Binding-site contacts:
Ligand atom O5 contacts residue THR312 of chain 1.A at 3.2 Å (h-bond).
Ligand atom C6 contacts residue THR34 of chain 1.A at 4.0 Å.
Ligand atom O7 contacts residue PEG1 of chain 1.J at 3.1 Å.
Ligand atom O7 contacts residue THR34 of chain 1.A at 3.9 Å.
Ligand atom O7 contacts residue ASN32 of chain 1.A at 3.8 Å.
Ligand atom O5 contacts residue ALA33 of chain 1.A at 4.5 Å.
Ligand atom C7 contacts residue PEG1 of chain 1.J at 3.7 Å.
Ligand atom C7 contacts residue THR34 of chain 1.A at 4.1 Å.
Ligand atom C8 contacts residue THR34 of chain 1.A at 3.6 Å.
Ligand atom C4 contacts residue ASN32 of chain 1.A at 4.2 Å.
Ligand atom N2 contacts residue ASN32 of chain 1.A at 2.9 Å (h-bond).
Ligand atom C5 contacts residue ASN32 of chain 1.A at 3.6 Å.
Ligand atom O5 contacts residue PEG1 of chain 1.J at 3.4 Å (h-bond).
Ligand atom C1 contacts residue ALA33 of chain 1.A at 4.5 Å (hydrophobic).
Ligand atom C2 contacts residue PEG1 of chain 1.J at 3.8 Å.
Ligand atom O6 contacts residue THR312 of chain 1.A at 4.3 Å.
Ligand atom C2 contacts residue ASN32 of chain 1.A at 2.5 Å.
Ligand atom C8 contacts residue PEG1 of chain 1.J at 4.3 Å.
Ligand atom C7 contacts residue ASN32 of chain 1.A at 3.5 Å.
Ligand atom C5 contacts residue THR312 of chain 1.A at 4.3 Å.
Ligand atom N2 contacts residue PEG1 of chain 1.J at 4.4 Å.
Ligand atom C1 contacts residue PEG1 of chain 1.J at 3.5 Å.
Ligand atom C1 contacts residue ASN32 of chain 1.A at 1.4 Å.
Ligand atom C1 contacts residue THR312 of chain 1.A at 3.8 Å.
Ligand atom C3 contacts residue ASN32 of chain 1.A at 3.8 Å.
Ligand atom O5 contacts residue ASN32 of chain 1.A at 2.3 Å (h-bond).
Ligand atom C6 contacts residue THR312 of chain 1.A at 4.2 Å.

This small molecule binds to this protein.
Small molecule (SMILES): CC(=O)N[C@H]1[C@H](O[C@H]2[C@H](O)[C@@H](NC(C)=O)CO[C@@H]2CO)O[C@H](CO)[C@@H](O)[C@@H]1O

Sequence of chain 1.A:
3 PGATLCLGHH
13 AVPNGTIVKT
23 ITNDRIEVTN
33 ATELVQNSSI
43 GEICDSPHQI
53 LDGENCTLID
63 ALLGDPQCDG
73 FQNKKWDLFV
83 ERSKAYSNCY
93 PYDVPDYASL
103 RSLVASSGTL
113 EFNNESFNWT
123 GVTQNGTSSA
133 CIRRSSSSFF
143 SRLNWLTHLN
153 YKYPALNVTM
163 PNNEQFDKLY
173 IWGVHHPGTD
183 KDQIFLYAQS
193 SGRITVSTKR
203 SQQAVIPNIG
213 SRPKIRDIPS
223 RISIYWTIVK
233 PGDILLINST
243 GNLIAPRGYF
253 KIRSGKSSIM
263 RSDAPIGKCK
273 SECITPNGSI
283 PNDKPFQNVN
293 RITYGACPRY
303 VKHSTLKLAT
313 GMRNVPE